Binding-site contacts:
Ligand atom O2A contacts residue PPV1 of chain 1.E at 3.8 Å.
Ligand atom O1A contacts residue NA1 of chain 1.J at 2.8 Å (h-bond).
Ligand atom PA contacts residue ASP192 of chain 1.A at 4.4 Å.
Ligand atom PA contacts residue PPV1 of chain 1.E at 3.8 Å.
Ligand atom C5' contacts residue NA1 of chain 1.F at 3.7 Å.
Ligand atom O2A contacts residue ASP192 of chain 1.A at 3.2 Å (salt-bridge).
Ligand atom O5' contacts residue NA1 of chain 1.F at 3.8 Å.
Ligand atom S3' contacts residue ARG260 of chain 1.A at 3.8 Å.
Ligand atom C1' contacts residue TYR273 of chain 1.A at 4.0 Å (hydrophobic).
Ligand atom O2A contacts residue ASP194 of chain 1.A at 3.1 Å (salt-bridge).
Ligand atom PA contacts residue ASP194 of chain 1.A at 4.3 Å.
Ligand atom C4' contacts residue ASP194 of chain 1.A at 4.5 Å.
Ligand atom O2A contacts residue NA1 of chain 1.J at 3.8 Å.
Ligand atom O1A contacts residue NA1 of chain 1.F at 4.0 Å.
Ligand atom O2A contacts residue NA1 of chain 1.F at 2.3 Å (h-bond).
Ligand atom O5' contacts residue ASP194 of chain 1.A at 4.5 Å.
Ligand atom C2 contacts residue TYR273 of chain 1.A at 4.1 Å (hydrophobic).
Ligand atom C2' contacts residue TYR273 of chain 1.A at 4.2 Å (hydrophobic).
Ligand atom C5' contacts residue ASP194 of chain 1.A at 3.7 Å.
Ligand atom C5' contacts residue PPV1 of chain 1.E at 3.2 Å.
Ligand atom PA contacts residue NA1 of chain 1.J at 3.8 Å.
Ligand atom S3' contacts residue PHE274 of chain 1.A at 3.9 Å.
Ligand atom O5' contacts residue PPV1 of chain 1.E at 3.1 Å (h-bond).
Ligand atom O1A contacts residue PPV1 of chain 1.E at 3.9 Å.
Ligand atom C2' contacts residue PHE274 of chain 1.A at 3.7 Å (hydrophobic).
Ligand atom C4' contacts residue PHE274 of chain 1.A at 4.0 Å (hydrophobic).
Ligand atom O2 contacts residue TYR273 of chain 1.A at 3.2 Å (h-bond).
Ligand atom PA contacts residue NA1 of chain 1.F at 3.4 Å.

Sequence of chain 1.A:
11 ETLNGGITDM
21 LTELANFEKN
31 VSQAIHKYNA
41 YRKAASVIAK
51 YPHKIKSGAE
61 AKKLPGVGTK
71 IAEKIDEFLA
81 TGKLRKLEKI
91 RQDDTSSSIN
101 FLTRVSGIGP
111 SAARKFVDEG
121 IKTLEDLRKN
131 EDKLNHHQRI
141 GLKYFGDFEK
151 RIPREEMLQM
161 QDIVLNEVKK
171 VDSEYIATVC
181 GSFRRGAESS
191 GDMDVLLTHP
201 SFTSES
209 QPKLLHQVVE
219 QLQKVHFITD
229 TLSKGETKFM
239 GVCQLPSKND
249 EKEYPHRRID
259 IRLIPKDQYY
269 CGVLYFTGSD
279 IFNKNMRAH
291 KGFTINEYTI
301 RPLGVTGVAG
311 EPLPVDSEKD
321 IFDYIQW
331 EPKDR

The small molecule below binds the protein below.
Small molecule (SMILES): Nc1ccn([C@@H]2CS[C@H](COP(=O)(O)O)O2)c(=O)n1